Binding-site contacts:
Ligand atom N3 contacts residue ASP166 of chain 1.C at 2.9 Å (salt-bridge).
Ligand atom O8 contacts residue PHE272 of chain 1.C at 3.8 Å.
Ligand atom O14 contacts residue ASN235 of chain 1.C at 3.0 Å (h-bond).
Ligand atom C9 contacts residue ASP166 of chain 1.C at 3.7 Å.
Ligand atom N3 contacts residue GLU270 of chain 1.C at 2.6 Å (salt-bridge).
Ligand atom C7 contacts residue ASP166 of chain 1.C at 3.6 Å.
Ligand atom O7 contacts residue ASP199 of chain 1.C at 2.7 Å (salt-bridge).
Ligand atom C15 contacts residue ASN235 of chain 1.C at 3.6 Å.
Ligand atom C12 contacts residue GLU270 of chain 1.C at 3.4 Å.
Ligand atom C12 contacts residue ASP269 of chain 1.C at 3.4 Å.
Ligand atom N3 contacts residue ASP168 of chain 1.C at 2.8 Å (salt-bridge).
Ligand atom C8 contacts residue ASP166 of chain 1.C at 3.5 Å.
Ligand atom C14 contacts residue ASP168 of chain 1.C at 3.7 Å.
Ligand atom C12 contacts residue ASP166 of chain 1.C at 3.9 Å.
Ligand atom C16 contacts residue GLU239 of chain 1.C at 3.2 Å.
Ligand atom O13 contacts residue ASP168 of chain 1.C at 2.9 Å (salt-bridge).
Ligand atom N1 contacts residue PHE272 of chain 1.C at 2.8 Å (h-bond).
Ligand atom C5 contacts residue PHE272 of chain 1.C at 3.6 Å (hydrophobic).
Ligand atom O5 contacts residue ASP166 of chain 1.C at 3.8 Å.
Ligand atom C18 contacts residue CYS236 of chain 1.C at 4.0 Å (hydrophobic).
Ligand atom C10 contacts residue ASP166 of chain 1.C at 3.4 Å.
Ligand atom C11 contacts residue ASP269 of chain 1.C at 3.3 Å.
Ligand atom C15 contacts residue ASP168 of chain 1.C at 3.6 Å.
Ligand atom O14 contacts residue GLU239 of chain 1.C at 2.5 Å (salt-bridge).
Ligand atom C7 contacts residue ASP168 of chain 1.C at 3.7 Å.
Ligand atom C1 contacts residue ASP166 of chain 1.C at 3.9 Å.
Ligand atom C7 contacts residue GLU270 of chain 1.C at 3.5 Å.
Ligand atom C6 contacts residue PHE272 of chain 1.C at 3.1 Å (hydrophobic).
Ligand atom O10 contacts residue ASP166 of chain 1.C at 3.7 Å.
Ligand atom N2 contacts residue ASP269 of chain 1.C at 2.7 Å (salt-bridge).
Ligand atom C3 contacts residue ASP199 of chain 1.C at 3.6 Å.
Ligand atom N4 contacts residue GLU239 of chain 1.C at 3.4 Å (salt-bridge).
Ligand atom N4 contacts residue ASP168 of chain 1.C at 4.0 Å.
Ligand atom N3 contacts residue PHE167 of chain 1.C at 3.8 Å.
Ligand atom O14 contacts residue CYS236 of chain 1.C at 3.6 Å.
Ligand atom N2 contacts residue PHE272 of chain 1.C at 2.8 Å (h-bond).
Ligand atom O11 contacts residue ASN235 of chain 1.C at 3.8 Å.
Ligand atom O13 contacts residue PHE167 of chain 1.C at 3.7 Å.
Ligand atom O15 contacts residue CYS236 of chain 1.C at 3.9 Å.
Ligand atom O11 contacts residue ASP168 of chain 1.C at 3.4 Å (salt-bridge).

The protein below binds the small molecule below.
Small molecule (SMILES): NC[C@H]1O[C@H](O[C@H]2[C@H](O)[C@@H](O[C@H]3O[C@H](CO)[C@@H](O)[C@H](N)[C@H]3O)[C@H](N)C[C@@H]2N)[C@H](O)[C@@H](O)[C@@H]1O

Sequence of chain 1.C:
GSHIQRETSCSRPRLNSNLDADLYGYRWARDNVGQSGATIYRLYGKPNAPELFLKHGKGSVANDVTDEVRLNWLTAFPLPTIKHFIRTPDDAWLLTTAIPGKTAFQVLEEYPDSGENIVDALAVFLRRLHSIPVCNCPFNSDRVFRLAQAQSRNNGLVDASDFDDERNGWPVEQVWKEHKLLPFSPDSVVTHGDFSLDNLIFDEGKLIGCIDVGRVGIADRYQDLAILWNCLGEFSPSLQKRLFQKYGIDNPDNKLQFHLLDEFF